Binding-site contacts:
Ligand atom CD1 contacts residue TYR162 of chain 1.C at 3.5 Å (hydrophobic).
Ligand atom N contacts residue LEU161 of chain 1.C at 3.2 Å (h-bond).
Ligand atom CD contacts residue GLN203 of chain 1.C at 3.5 Å.
Ligand atom CD2 contacts residue LEU161 of chain 1.C at 3.6 Å (hydrophobic).
Ligand atom C contacts residue VAL127 of chain 1.C at 3.7 Å (hydrophobic).
Ligand atom O contacts residue GLN203 of chain 1.C at 3.5 Å (h-bond).
Ligand atom CD2 contacts residue PHE126 of chain 1.C at 3.4 Å (hydrophobic).
Ligand atom CD contacts residue ARG165 of chain 1.C at 3.8 Å.
Ligand atom CB contacts residue ILE104 of chain 1.C at 3.6 Å (hydrophobic).
Ligand atom O contacts residue SER163 of chain 1.C at 3.1 Å (h-bond).
Ligand atom CE contacts residue ARG165 of chain 1.C at 3.8 Å.
Ligand atom C contacts residue ILE130 of chain 1.C at 3.9 Å (hydrophobic).
Ligand atom O contacts residue VAL127 of chain 1.C at 3.5 Å.
Ligand atom N contacts residue SER163 of chain 1.C at 3.9 Å.
Ligand atom N contacts residue GLY105 of chain 1.C at 2.8 Å (h-bond).
Ligand atom CA contacts residue SER163 of chain 1.C at 3.7 Å.
Ligand atom C contacts residue GLY105 of chain 1.C at 3.8 Å.
Ligand atom CA contacts residue VAL125 of chain 1.C at 3.4 Å (hydrophobic).
Ligand atom C contacts residue LEU161 of chain 1.C at 3.9 Å (hydrophobic).
Ligand atom CG contacts residue TYR162 of chain 1.C at 3.9 Å (hydrophobic).
Ligand atom CB contacts residue ILE130 of chain 1.C at 3.6 Å (hydrophobic).
Ligand atom CA contacts residue PHE126 of chain 1.C at 3.9 Å (hydrophobic).
Ligand atom O contacts residue VAL127 of chain 1.C at 2.5 Å (h-bond).
Ligand atom N contacts residue VAL125 of chain 1.C at 3.5 Å (h-bond).
Ligand atom O contacts residue ILE130 of chain 1.C at 3.7 Å.
Ligand atom CB contacts residue GLY105 of chain 1.C at 3.2 Å.
Ligand atom CA contacts residue GLY105 of chain 1.C at 3.9 Å.
Ligand atom O contacts residue TYR162 of chain 1.C at 3.6 Å.
Ligand atom CA contacts residue ILE130 of chain 1.C at 3.5 Å (hydrophobic).
Ligand atom O contacts residue LEU161 of chain 1.C at 3.4 Å (h-bond).
Ligand atom SD contacts residue ARG165 of chain 1.C at 3.5 Å.
Ligand atom OE1 contacts residue ARG165 of chain 1.C at 2.9 Å (salt-bridge).
Ligand atom CB contacts residue TYR162 of chain 1.C at 3.5 Å (hydrophobic).
Ligand atom O contacts residue PHE126 of chain 1.C at 3.4 Å.
Ligand atom CA contacts residue LEU161 of chain 1.C at 3.5 Å (hydrophobic).
Ligand atom CD1 contacts residue GLN203 of chain 1.C at 3.5 Å.
Ligand atom CA contacts residue GLY105 of chain 1.C at 3.6 Å.
Ligand atom O contacts residue GLY105 of chain 1.C at 3.7 Å.
Ligand atom CD1 contacts residue GLY124 of chain 1.C at 3.9 Å.
Ligand atom CB contacts residue VAL125 of chain 1.C at 3.3 Å (hydrophobic).

Sequence of chain 1.C:
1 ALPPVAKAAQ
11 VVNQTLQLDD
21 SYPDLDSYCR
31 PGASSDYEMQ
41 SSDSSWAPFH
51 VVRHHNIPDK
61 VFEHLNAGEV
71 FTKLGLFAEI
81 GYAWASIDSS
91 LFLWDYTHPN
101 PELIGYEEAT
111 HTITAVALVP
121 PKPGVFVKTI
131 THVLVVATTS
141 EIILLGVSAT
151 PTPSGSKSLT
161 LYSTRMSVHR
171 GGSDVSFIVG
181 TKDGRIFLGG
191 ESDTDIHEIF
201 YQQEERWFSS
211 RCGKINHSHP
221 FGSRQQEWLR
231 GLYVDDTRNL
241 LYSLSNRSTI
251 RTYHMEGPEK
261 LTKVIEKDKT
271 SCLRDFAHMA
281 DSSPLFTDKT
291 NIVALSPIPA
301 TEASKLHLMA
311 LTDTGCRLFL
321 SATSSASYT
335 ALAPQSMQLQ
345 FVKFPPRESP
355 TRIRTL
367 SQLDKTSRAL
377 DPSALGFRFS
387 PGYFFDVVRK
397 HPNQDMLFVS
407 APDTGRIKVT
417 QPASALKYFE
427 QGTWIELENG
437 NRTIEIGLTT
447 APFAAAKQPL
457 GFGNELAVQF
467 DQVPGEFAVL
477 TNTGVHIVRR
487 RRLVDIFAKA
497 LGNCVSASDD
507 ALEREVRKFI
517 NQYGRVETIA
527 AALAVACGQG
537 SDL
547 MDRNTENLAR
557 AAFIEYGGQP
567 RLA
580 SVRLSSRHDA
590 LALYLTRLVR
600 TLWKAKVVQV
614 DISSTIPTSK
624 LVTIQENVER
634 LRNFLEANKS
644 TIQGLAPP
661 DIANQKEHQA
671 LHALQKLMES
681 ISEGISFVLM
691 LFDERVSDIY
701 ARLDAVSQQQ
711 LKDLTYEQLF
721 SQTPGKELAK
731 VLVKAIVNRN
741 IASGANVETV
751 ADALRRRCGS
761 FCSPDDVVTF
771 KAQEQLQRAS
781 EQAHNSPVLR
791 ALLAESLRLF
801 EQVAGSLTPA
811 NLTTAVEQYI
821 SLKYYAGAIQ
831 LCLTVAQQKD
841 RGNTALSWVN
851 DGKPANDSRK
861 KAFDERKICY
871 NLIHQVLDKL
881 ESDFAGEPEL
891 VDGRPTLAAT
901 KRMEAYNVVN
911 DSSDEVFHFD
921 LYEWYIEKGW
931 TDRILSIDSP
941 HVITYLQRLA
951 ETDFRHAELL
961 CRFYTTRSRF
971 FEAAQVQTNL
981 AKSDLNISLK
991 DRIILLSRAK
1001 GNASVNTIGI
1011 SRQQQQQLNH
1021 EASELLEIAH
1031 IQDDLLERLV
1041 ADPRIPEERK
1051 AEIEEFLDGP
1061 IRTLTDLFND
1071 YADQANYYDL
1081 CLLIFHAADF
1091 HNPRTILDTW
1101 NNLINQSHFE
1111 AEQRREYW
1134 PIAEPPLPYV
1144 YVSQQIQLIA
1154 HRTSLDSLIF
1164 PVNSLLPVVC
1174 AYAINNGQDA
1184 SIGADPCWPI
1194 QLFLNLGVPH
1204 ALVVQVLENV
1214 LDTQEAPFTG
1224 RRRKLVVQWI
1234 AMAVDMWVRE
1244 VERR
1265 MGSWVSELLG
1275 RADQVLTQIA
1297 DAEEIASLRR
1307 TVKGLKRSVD

This protein binds this small molecule.
Small molecule (SMILES): CSCC[C@H](NC(=O)[C@@H]1CCCN1C(=O)[C@H](CC(C)C)NC(=O)[C@H](CC(C)C)NC(=O)[C@H](CCCCN)NC(=O)[C@H](C)NC(=O)[C@H](CCCCN)NC(=O)[C@@H](N)CCCN=C(N)N)C(=O)N[C@@H](CCC(=O)O)C(=O)N[C@@H](CCC(=O)O)C(=O)N[C@@H](C)C(=O)N[C@@H](CC(C)C)C(=O)N[C@@H](CC(C)C)C(=O)N1CCC[C@H]1C=O